Binding-site contacts:
Ligand atom O5 contacts residue ASN334 of chain 1.C at 2.3 Å (h-bond).
Ligand atom C8 contacts residue LEU359 of chain 1.C at 3.9 Å (hydrophobic).
Ligand atom C2 contacts residue ASN334 of chain 1.C at 2.4 Å.
Ligand atom C3 contacts residue ASN334 of chain 1.C at 3.8 Å.
Ligand atom C8 contacts residue PHE333 of chain 1.C at 4.0 Å (hydrophobic).
Ligand atom C8 contacts residue GLY330 of chain 1.C at 3.7 Å.
Ligand atom N2 contacts residue ASN334 of chain 1.C at 2.9 Å (h-bond).
Ligand atom C7 contacts residue GLY330 of chain 1.C at 3.6 Å.
Ligand atom C5 contacts residue ASN334 of chain 1.C at 3.6 Å.
Ligand atom C8 contacts residue PHE329 of chain 1.C at 4.0 Å (hydrophobic).
Ligand atom O7 contacts residue ASN334 of chain 1.C at 3.4 Å (h-bond).
Ligand atom C1 contacts residue ASN334 of chain 1.C at 1.4 Å.
Ligand atom C4 contacts residue ASN334 of chain 1.C at 4.2 Å.
Ligand atom C7 contacts residue ASN334 of chain 1.C at 3.4 Å.
Ligand atom O7 contacts residue GLY330 of chain 1.C at 3.0 Å.

Sequence of chain 1.C:
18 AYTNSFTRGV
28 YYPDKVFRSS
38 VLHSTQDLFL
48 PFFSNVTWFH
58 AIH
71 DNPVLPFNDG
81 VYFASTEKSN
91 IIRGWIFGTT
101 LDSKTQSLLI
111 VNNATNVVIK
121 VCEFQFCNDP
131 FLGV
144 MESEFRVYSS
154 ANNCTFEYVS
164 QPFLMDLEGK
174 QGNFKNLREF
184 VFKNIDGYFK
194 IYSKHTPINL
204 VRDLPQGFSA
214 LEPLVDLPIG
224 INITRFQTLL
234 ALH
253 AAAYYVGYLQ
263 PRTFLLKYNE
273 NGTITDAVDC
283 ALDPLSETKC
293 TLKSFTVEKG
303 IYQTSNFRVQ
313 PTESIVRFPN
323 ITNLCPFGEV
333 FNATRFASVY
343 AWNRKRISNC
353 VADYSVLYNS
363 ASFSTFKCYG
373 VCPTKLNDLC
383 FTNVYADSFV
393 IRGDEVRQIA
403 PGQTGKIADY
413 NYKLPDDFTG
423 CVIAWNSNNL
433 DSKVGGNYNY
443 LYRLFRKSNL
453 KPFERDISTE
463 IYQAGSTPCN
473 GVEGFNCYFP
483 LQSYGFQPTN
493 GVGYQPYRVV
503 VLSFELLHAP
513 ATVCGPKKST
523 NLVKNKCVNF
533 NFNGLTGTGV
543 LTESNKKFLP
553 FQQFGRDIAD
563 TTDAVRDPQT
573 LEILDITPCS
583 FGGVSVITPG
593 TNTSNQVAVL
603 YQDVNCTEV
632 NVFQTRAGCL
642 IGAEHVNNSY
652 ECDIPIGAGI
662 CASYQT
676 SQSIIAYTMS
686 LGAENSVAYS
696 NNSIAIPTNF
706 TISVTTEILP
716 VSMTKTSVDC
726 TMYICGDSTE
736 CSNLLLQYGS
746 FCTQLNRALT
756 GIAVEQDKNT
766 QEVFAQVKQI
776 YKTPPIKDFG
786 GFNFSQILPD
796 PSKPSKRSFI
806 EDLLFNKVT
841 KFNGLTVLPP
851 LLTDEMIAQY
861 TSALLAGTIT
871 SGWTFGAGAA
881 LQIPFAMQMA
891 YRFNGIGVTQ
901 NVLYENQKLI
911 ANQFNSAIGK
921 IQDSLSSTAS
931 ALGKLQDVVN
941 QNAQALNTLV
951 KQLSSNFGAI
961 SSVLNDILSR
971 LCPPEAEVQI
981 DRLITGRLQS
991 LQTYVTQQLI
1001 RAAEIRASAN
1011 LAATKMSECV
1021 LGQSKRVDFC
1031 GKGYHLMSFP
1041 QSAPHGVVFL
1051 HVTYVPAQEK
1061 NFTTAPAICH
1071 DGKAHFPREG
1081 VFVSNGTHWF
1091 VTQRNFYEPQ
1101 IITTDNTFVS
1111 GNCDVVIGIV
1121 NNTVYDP

This small molecule binds to this protein.
Small molecule (SMILES): CC(=O)N[C@@H]1[C@@H](O)[C@H](O)[C@@H](CO)O[C@H]1O